A protein and the small-molecule ligand that binds it are described below.
Small molecule (SMILES): C[C@H](NC(=O)[C@H](CC1=c2ccccc2=NC1)NC(=O)[C@H](COP(=O)(O)O)NC(=O)[C@H](CO)NC(=O)[C@@H]1CCCN1C(=O)[C@@H](N)CCCN=C(N)N)C(=O)N[C@H](C=O)CCC(N)=O

Sequence of chain 2.A:
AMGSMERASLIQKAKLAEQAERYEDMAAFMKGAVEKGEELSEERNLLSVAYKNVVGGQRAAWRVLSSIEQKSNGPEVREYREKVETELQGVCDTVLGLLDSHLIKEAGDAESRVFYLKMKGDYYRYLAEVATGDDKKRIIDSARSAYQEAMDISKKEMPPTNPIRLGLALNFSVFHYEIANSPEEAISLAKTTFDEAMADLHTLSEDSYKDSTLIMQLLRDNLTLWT

Binding-site contacts:
Ligand atom CE2 contacts residue TJB1 of chain 2.C at 3.6 Å.
Ligand atom CA contacts residue ASN179 of chain 2.A at 3.8 Å.
Ligand atom C contacts residue ASN230 of chain 2.A at 3.6 Å.
Ligand atom CA contacts residue LEU233 of chain 2.A at 3.8 Å (hydrophobic).
Ligand atom O contacts residue ASN230 of chain 2.A at 2.9 Å (h-bond).
Ligand atom CD contacts residue GLU186 of chain 2.A at 3.3 Å.
Ligand atom O3P contacts residue TYR134 of chain 2.A at 2.5 Å (h-bond).
Ligand atom CB contacts residue ASN230 of chain 2.A at 3.5 Å.
Ligand atom N contacts residue GLU186 of chain 2.A at 3.5 Å (salt-bridge).
Ligand atom P contacts residue ARG60 of chain 2.A at 3.7 Å.
Ligand atom O2P contacts residue ARG60 of chain 2.A at 2.9 Å (salt-bridge).
Ligand atom O1P contacts residue ARG60 of chain 2.A at 2.9 Å (salt-bridge).
Ligand atom CA contacts residue LEU178 of chain 2.A at 3.6 Å (hydrophobic).
Ligand atom CA contacts residue ASN230 of chain 2.A at 3.5 Å.
Ligand atom CH2 contacts residue TJB1 of chain 2.C at 3.4 Å.
Ligand atom O1P contacts residue ARG133 of chain 2.A at 2.8 Å (salt-bridge).
Ligand atom C contacts residue ASN179 of chain 2.A at 3.6 Å.
Ligand atom CB contacts residue ASN179 of chain 2.A at 3.6 Å.
Ligand atom P contacts residue ARG133 of chain 2.A at 3.8 Å.
Ligand atom NE1 contacts residue ILE223 of chain 2.A at 3.8 Å.
Ligand atom CA contacts residue ASN230 of chain 2.A at 3.7 Å.
Ligand atom N contacts residue ASN179 of chain 2.A at 2.8 Å (h-bond).
Ligand atom CD2 contacts residue TJB1 of chain 2.C at 3.5 Å.
Ligand atom N contacts residue ASN230 of chain 2.A at 2.8 Å (h-bond).
Ligand atom CA contacts residue ASN179 of chain 2.A at 3.5 Å.
Ligand atom CG contacts residue GLU186 of chain 2.A at 3.7 Å.
Ligand atom OE1 contacts residue VAL50 of chain 2.A at 3.6 Å.
Ligand atom CZ2 contacts residue TJB1 of chain 2.C at 3.4 Å.
Ligand atom CB contacts residue TRP234 of chain 2.A at 3.6 Å (hydrophobic).
Ligand atom NE1 contacts residue TJB1 of chain 2.C at 3.7 Å.
Ligand atom CB contacts residue ASN179 of chain 2.A at 3.4 Å.
Ligand atom CZ3 contacts residue TJB1 of chain 2.C at 3.4 Å.
Ligand atom O contacts residue LEU178 of chain 2.A at 3.6 Å.
Ligand atom N contacts residue LEU178 of chain 2.A at 3.4 Å.
Ligand atom CE3 contacts residue TJB1 of chain 2.C at 3.6 Å.
Ligand atom O3P contacts residue ARG133 of chain 2.A at 2.8 Å (salt-bridge).
Ligand atom C contacts residue LEU178 of chain 2.A at 3.6 Å (hydrophobic).
Ligand atom NE2 contacts residue VAL50 of chain 2.A at 3.5 Å.
Ligand atom P contacts residue TYR134 of chain 2.A at 3.7 Å.
Ligand atom O contacts residue VAL182 of chain 2.A at 3.5 Å.